Binding-site contacts:
Ligand atom C17 contacts residue GLY437 of chain 1.B at 3.6 Å.
Ligand atom C19 contacts residue LYS609 of chain 1.B at 3.7 Å.
Ligand atom C18 contacts residue GLY579 of chain 1.B at 3.6 Å.
Ligand atom C12 contacts residue ARG686 of chain 1.B at 3.2 Å.
Ligand atom N9 contacts residue ILE504 of chain 1.B at 3.5 Å.
Ligand atom C7 contacts residue MET529 of chain 1.B at 3.6 Å (hydrophobic).
Ligand atom C10 contacts residue ARG686 of chain 1.B at 3.1 Å.
Ligand atom C12 contacts residue ASP482 of chain 1.B at 3.4 Å.
Ligand atom N11 contacts residue ASP575 of chain 1.B at 2.8 Å (salt-bridge).
Ligand atom C2 contacts residue LYS609 of chain 1.B at 3.6 Å.
Ligand atom C21 contacts residue LYS609 of chain 1.B at 3.6 Å.
Ligand atom O1 contacts residue GLY605 of chain 1.B at 3.4 Å (h-bond).
Ligand atom N11 contacts residue PHE603 of chain 1.B at 3.6 Å.
Ligand atom C5 contacts residue ARG686 of chain 1.B at 3.6 Å.
Ligand atom C15 contacts residue LYS609 of chain 1.B at 3.6 Å.
Ligand atom N8 contacts residue ARG686 of chain 1.B at 3.4 Å (salt-bridge).
Ligand atom C13 contacts residue ACT1 of chain 1.O at 3.2 Å.
Ligand atom N14 contacts residue PHE580 of chain 1.B at 3.4 Å.
Ligand atom C19 contacts residue PRO438 of chain 1.B at 3.6 Å (hydrophobic).
Ligand atom N6 contacts residue LYS609 of chain 1.B at 3.3 Å (salt-bridge).
Ligand atom O22 contacts residue ARG610 of chain 1.B at 2.9 Å (salt-bridge).
Ligand atom N6 contacts residue PHE580 of chain 1.B at 3.4 Å.
Ligand atom C16 contacts residue PHE580 of chain 1.B at 3.7 Å (hydrophobic).
Ligand atom C21 contacts residue ARG610 of chain 1.B at 3.3 Å.
Ligand atom C7 contacts residue ASP575 of chain 1.B at 3.1 Å.
Ligand atom C20 contacts residue PRO438 of chain 1.B at 3.6 Å (hydrophobic).
Ligand atom N9 contacts residue ASN502 of chain 1.B at 3.3 Å (h-bond).
Ligand atom C15 contacts residue GLY437 of chain 1.B at 3.6 Å.
Ligand atom C3 contacts residue PHE580 of chain 1.B at 3.6 Å (hydrophobic).
Ligand atom N11 contacts residue ASN502 of chain 1.B at 2.9 Å (h-bond).
Ligand atom N4 contacts residue ASP575 of chain 1.B at 2.6 Å (salt-bridge).
Ligand atom C13 contacts residue ARG686 of chain 1.B at 3.7 Å.
Ligand atom C5 contacts residue ASP482 of chain 1.B at 3.7 Å.
Ligand atom O22 contacts residue LYS609 of chain 1.B at 3.3 Å.
Ligand atom N8 contacts residue ASP482 of chain 1.B at 2.7 Å (salt-bridge).
Ligand atom N6 contacts residue ARG686 of chain 1.B at 3.5 Å (salt-bridge).
Ligand atom O1 contacts residue LYS609 of chain 1.B at 2.5 Å (salt-bridge).
Ligand atom C16 contacts residue LYS609 of chain 1.B at 3.7 Å.
Ligand atom O23 contacts residue ARG610 of chain 1.B at 2.8 Å (salt-bridge).
Ligand atom N4 contacts residue MET529 of chain 1.B at 3.4 Å (h-bond).

Sequence of chain 1.B:
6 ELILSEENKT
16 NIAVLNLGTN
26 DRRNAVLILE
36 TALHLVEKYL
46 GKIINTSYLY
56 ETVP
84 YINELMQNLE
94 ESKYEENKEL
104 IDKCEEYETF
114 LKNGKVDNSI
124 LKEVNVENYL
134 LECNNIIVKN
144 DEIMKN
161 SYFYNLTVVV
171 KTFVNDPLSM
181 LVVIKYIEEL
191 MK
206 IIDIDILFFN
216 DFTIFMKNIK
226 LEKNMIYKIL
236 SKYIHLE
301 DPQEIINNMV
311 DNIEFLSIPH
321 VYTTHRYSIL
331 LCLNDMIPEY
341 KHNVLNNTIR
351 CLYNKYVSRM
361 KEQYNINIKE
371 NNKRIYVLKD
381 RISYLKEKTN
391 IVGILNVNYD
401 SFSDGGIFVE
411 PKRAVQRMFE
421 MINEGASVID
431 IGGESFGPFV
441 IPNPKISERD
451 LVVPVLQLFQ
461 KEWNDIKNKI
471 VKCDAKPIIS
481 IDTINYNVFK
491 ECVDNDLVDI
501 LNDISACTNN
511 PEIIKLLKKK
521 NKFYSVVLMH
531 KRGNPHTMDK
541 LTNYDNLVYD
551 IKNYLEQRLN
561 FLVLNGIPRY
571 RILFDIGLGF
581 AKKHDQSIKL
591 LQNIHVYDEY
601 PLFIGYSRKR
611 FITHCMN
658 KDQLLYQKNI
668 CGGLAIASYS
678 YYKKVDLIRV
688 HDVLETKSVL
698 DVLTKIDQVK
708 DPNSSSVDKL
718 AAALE

The small molecule below binds the protein below.
Small molecule (SMILES): Nc1nc(O)c2nc(CNc3ccc(C(=O)O)cc3)cnc2n1